Binding-site contacts:
Ligand atom C7 contacts residue LEU721 of chain 1.B at 4.2 Å (hydrophobic).
Ligand atom O7 contacts residue LEU721 of chain 1.B at 3.8 Å.
Ligand atom C6 contacts residue SER735 of chain 1.B at 4.0 Å.
Ligand atom C8 contacts residue LEU721 of chain 1.B at 4.1 Å (hydrophobic).
Ligand atom C8 contacts residue ASN733 of chain 1.B at 4.3 Å.
Ligand atom C5 contacts residue SER735 of chain 1.B at 3.5 Å.
Ligand atom C7 contacts residue GLN722 of chain 1.B at 4.0 Å.
Ligand atom O5 contacts residue ASN733 of chain 1.B at 2.4 Å (h-bond).
Ligand atom O5 contacts residue SER735 of chain 1.B at 3.4 Å (h-bond).
Ligand atom C1 contacts residue SER735 of chain 1.B at 3.7 Å.
Ligand atom N2 contacts residue ASN733 of chain 1.B at 2.9 Å (h-bond).
Ligand atom O6 contacts residue SER735 of chain 1.B at 3.3 Å (h-bond).
Ligand atom O7 contacts residue ASN733 of chain 1.B at 3.8 Å.
Ligand atom C7 contacts residue ASN733 of chain 1.B at 3.6 Å.
Ligand atom C8 contacts residue LEU773 of chain 1.B at 3.6 Å (hydrophobic).
Ligand atom O7 contacts residue GLN722 of chain 1.B at 3.8 Å.
Ligand atom C3 contacts residue ASN733 of chain 1.B at 3.9 Å.
Ligand atom C8 contacts residue GLN722 of chain 1.B at 3.2 Å.
Ligand atom C1 contacts residue ASN733 of chain 1.B at 1.5 Å.
Ligand atom C2 contacts residue ASN733 of chain 1.B at 2.5 Å.
Ligand atom C5 contacts residue ASN733 of chain 1.B at 3.8 Å.
Ligand atom C4 contacts residue ASN733 of chain 1.B at 4.3 Å.
Ligand atom C8 contacts residue THR723 of chain 1.B at 4.3 Å.

The small molecule below binds the protein below.
Small molecule (SMILES): CC(=O)N[C@@H]1[C@@H](O)[C@H](O)[C@@H](CO)O[C@H]1O

Sequence of chain 1.B:
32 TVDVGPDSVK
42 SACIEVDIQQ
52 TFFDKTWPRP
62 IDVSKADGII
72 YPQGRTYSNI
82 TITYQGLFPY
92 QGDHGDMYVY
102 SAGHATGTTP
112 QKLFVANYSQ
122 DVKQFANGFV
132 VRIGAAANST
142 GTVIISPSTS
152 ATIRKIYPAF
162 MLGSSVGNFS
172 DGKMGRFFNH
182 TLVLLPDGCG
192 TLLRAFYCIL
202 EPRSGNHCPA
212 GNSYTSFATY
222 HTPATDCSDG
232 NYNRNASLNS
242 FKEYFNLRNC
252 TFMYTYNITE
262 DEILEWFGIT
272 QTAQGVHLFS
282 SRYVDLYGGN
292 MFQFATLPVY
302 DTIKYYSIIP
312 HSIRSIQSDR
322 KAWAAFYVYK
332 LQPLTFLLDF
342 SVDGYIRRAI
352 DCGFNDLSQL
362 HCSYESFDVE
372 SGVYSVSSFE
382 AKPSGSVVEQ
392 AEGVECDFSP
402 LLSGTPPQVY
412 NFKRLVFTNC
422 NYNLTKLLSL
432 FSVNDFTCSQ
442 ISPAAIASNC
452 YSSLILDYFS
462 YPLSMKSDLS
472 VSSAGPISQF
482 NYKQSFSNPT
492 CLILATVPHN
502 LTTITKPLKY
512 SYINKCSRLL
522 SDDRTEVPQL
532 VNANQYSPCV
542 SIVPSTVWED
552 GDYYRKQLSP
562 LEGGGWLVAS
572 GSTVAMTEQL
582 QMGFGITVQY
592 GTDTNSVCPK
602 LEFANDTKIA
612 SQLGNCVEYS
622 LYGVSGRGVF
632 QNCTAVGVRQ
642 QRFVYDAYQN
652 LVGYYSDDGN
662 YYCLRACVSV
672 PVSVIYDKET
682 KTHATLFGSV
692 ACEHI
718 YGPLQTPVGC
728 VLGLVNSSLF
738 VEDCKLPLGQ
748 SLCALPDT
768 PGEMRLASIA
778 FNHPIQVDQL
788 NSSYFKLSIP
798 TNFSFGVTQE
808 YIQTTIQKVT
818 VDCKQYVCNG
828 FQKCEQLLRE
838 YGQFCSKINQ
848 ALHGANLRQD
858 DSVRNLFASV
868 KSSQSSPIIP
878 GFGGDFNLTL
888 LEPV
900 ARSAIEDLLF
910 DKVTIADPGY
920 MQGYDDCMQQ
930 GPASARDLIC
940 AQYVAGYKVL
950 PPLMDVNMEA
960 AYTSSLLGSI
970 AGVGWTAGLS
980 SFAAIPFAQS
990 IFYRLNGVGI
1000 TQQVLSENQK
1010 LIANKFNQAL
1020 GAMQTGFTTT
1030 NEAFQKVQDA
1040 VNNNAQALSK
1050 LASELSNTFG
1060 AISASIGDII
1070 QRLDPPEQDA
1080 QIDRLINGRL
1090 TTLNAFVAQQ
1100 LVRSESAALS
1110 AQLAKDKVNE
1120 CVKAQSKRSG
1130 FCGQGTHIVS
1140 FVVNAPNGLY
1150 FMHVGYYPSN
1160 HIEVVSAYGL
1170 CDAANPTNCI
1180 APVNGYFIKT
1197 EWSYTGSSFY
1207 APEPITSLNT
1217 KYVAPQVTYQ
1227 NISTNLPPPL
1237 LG